Sequence of chain 4.B:
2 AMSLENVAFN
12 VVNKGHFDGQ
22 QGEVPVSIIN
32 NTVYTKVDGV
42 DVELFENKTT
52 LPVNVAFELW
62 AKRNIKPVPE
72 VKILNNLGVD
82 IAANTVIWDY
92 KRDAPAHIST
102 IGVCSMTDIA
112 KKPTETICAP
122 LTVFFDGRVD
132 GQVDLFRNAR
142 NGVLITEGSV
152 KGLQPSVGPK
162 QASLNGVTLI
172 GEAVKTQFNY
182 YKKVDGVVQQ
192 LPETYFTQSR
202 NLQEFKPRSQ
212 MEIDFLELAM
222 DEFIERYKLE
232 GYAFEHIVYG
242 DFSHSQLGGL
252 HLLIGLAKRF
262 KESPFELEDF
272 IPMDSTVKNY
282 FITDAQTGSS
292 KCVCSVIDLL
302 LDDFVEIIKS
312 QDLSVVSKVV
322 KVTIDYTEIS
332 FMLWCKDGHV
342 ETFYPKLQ

Binding-site contacts:
Ligand atom C13 contacts residue LEU268 of chain 3.B at 3.6 Å (hydrophobic).
Ligand atom N06 contacts residue GLU267 of chain 3.B at 3.5 Å (salt-bridge).
Ligand atom C14 contacts residue PHE266 of chain 3.B at 3.7 Å (hydrophobic).
Ligand atom O08 contacts residue PHE266 of chain 3.B at 4.3 Å.
Ligand atom O08 contacts residue PHE261 of chain 3.B at 3.9 Å.
Ligand atom C13 contacts residue PHE266 of chain 3.B at 4.1 Å (hydrophobic).
Ligand atom C13 contacts residue GLU267 of chain 3.B at 4.2 Å.
Ligand atom C03 contacts residue GLU267 of chain 3.B at 3.3 Å.
Ligand atom O05 contacts residue PRO265 of chain 3.B at 3.6 Å.
Ligand atom O05 contacts residue GLU267 of chain 3.B at 3.9 Å.
Ligand atom C09 contacts residue PHE261 of chain 3.B at 4.4 Å (hydrophobic).
Ligand atom CL15 contacts residue LEU268 of chain 3.B at 2.9 Å.
Ligand atom C07 contacts residue PHE261 of chain 3.B at 4.5 Å (hydrophobic).
Ligand atom C12 contacts residue PHE266 of chain 3.B at 4.1 Å (hydrophobic).
Ligand atom C04 contacts residue PRO265 of chain 3.B at 3.6 Å (hydrophobic).
Ligand atom C02 contacts residue GLU205 of chain 4.B at 4.3 Å.
Ligand atom C09 contacts residue PHE266 of chain 3.B at 3.3 Å (hydrophobic).
Ligand atom O08 contacts residue PRO265 of chain 3.B at 4.4 Å.
Ligand atom C04 contacts residue PHE266 of chain 3.B at 4.2 Å (hydrophobic).
Ligand atom C14 contacts residue LEU268 of chain 3.B at 4.2 Å (hydrophobic).
Ligand atom O05 contacts residue PHE266 of chain 3.B at 3.4 Å (h-bond).
Ligand atom C11 contacts residue LEU203 of chain 3.B at 3.8 Å (hydrophobic).
Ligand atom C11 contacts residue PHE261 of chain 3.B at 4.3 Å (hydrophobic).
Ligand atom C11 contacts residue GLN204 of chain 3.B at 3.7 Å.
Ligand atom C02 contacts residue GLU267 of chain 3.B at 4.0 Å.
Ligand atom N06 contacts residue PHE266 of chain 3.B at 3.7 Å.
Ligand atom C10 contacts residue PHE261 of chain 3.B at 3.5 Å (hydrophobic).
Ligand atom C01 contacts residue GLU205 of chain 4.B at 3.3 Å.
Ligand atom CL15 contacts residue GLU267 of chain 3.B at 3.1 Å.
Ligand atom C10 contacts residue GLN204 of chain 3.B at 3.9 Å.
Ligand atom C04 contacts residue GLU205 of chain 4.B at 4.2 Å.
Ligand atom C11 contacts residue PHE266 of chain 3.B at 3.7 Å (hydrophobic).
Ligand atom C07 contacts residue PHE266 of chain 3.B at 3.6 Å (hydrophobic).
Ligand atom O05 contacts residue ALA286 of chain 3.B at 3.6 Å.
Ligand atom C10 contacts residue PHE266 of chain 3.B at 3.3 Å (hydrophobic).
Ligand atom C12 contacts residue LEU268 of chain 3.B at 3.9 Å (hydrophobic).
Ligand atom C14 contacts residue GLU267 of chain 3.B at 3.8 Å.

The protein below binds the small molecule below.
Small molecule (SMILES): CC(C)(CO)NC(=O)c1cccc(Cl)c1

Sequence of chain 3.B:
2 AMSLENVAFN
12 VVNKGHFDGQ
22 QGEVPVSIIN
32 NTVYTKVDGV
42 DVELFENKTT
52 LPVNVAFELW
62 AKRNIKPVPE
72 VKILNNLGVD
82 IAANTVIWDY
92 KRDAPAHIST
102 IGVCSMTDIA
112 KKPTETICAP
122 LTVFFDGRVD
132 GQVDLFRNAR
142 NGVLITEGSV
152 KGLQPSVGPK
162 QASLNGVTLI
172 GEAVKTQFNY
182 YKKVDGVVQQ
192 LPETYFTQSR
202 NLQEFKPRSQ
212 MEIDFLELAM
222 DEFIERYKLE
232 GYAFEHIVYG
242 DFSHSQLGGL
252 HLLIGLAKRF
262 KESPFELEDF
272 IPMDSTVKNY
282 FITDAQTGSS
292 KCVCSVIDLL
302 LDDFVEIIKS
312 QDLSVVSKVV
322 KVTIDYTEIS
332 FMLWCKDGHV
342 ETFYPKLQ